Sequence of chain 1.C:
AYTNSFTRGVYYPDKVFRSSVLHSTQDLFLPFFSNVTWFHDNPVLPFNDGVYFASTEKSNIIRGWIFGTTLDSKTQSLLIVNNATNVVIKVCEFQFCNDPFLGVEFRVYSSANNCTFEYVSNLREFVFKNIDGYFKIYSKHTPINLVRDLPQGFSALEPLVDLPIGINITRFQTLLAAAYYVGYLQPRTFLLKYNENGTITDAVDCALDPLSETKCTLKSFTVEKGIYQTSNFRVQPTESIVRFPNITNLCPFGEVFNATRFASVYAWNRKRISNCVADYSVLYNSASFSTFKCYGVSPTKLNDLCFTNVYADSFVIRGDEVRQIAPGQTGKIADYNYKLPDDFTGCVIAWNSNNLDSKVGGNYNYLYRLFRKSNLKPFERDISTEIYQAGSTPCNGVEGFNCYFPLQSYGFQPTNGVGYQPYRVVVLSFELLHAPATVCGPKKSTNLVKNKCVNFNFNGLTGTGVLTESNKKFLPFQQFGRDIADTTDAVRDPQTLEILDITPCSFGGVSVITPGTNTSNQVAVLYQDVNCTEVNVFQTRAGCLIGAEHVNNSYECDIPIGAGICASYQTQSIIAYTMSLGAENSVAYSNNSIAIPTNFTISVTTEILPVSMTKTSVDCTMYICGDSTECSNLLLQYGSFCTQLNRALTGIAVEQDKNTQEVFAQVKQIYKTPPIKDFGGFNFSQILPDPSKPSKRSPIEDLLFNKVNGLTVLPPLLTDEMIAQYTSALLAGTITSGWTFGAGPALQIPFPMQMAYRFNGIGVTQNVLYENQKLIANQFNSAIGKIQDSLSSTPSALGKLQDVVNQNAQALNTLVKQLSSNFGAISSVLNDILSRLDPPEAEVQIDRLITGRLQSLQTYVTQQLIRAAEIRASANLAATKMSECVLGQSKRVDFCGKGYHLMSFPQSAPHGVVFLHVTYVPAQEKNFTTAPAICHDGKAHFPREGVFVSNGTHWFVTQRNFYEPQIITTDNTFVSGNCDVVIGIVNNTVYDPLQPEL

The small molecule below binds the protein below.
Small molecule (SMILES): CC(=O)N[C@@H]1[C@@H](O)[C@H](O)[C@@H](CO)O[C@H]1O

Binding-site contacts:
Ligand atom C2 contacts residue ASN706 of chain 1.C at 2.5 Å.
Ligand atom O6 contacts residue ASN706 of chain 1.C at 4.2 Å.
Ligand atom O7 contacts residue ASN706 of chain 1.C at 3.4 Å (h-bond).
Ligand atom O7 contacts residue ILE1127 of chain 1.C at 4.5 Å.
Ligand atom O5 contacts residue ASN706 of chain 1.C at 2.4 Å (h-bond).
Ligand atom C3 contacts residue ASN706 of chain 1.C at 3.8 Å.
Ligand atom C4 contacts residue ASN706 of chain 1.C at 4.2 Å.
Ligand atom C1 contacts residue ASN706 of chain 1.C at 1.5 Å.
Ligand atom C8 contacts residue ASN706 of chain 1.C at 4.4 Å.
Ligand atom C5 contacts residue ASN706 of chain 1.C at 3.7 Å.
Ligand atom N2 contacts residue ASN706 of chain 1.C at 2.9 Å (h-bond).
Ligand atom C8 contacts residue GLY1128 of chain 1.C at 3.7 Å.
Ligand atom C8 contacts residue ILE1127 of chain 1.C at 3.6 Å (hydrophobic).
Ligand atom C6 contacts residue ASN706 of chain 1.C at 4.4 Å.
Ligand atom C7 contacts residue ASN706 of chain 1.C at 3.3 Å.